Binding-site contacts:
Ligand atom N2 contacts residue ASN12 of chain 49.E at 3.8 Å.
Ligand atom C1 contacts residue ASN12 of chain 49.E at 2.2 Å.
Ligand atom C5 contacts residue ASN12 of chain 49.E at 4.1 Å.
Ligand atom O5 contacts residue ASN12 of chain 49.E at 2.7 Å (h-bond).
Ligand atom C2 contacts residue ASN12 of chain 49.E at 3.3 Å.
Ligand atom O7 contacts residue ASN12 of chain 49.E at 3.6 Å.
Ligand atom C7 contacts residue ASN12 of chain 49.E at 3.9 Å.

The protein below binds the small molecule below.
Small molecule (SMILES): CC(=O)N[C@H]1[C@H](O[C@H]2[C@H](O)[C@@H](NC(C)=O)CO[C@@H]2CO)O[C@H](CO)[C@@H](O)[C@@H]1O

Sequence of chain 49.E:
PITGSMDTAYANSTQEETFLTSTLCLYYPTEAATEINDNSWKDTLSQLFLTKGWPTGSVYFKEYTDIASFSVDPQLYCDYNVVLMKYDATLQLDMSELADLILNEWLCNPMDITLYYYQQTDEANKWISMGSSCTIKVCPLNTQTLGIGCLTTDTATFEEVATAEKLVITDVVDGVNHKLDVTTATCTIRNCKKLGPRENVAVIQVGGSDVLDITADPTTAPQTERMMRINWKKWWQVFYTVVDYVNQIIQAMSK